Sequence of chain 1.K:
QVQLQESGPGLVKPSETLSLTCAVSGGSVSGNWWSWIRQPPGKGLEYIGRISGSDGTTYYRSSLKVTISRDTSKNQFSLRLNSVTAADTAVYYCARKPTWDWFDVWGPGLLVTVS

Sequence of chain 1.I:
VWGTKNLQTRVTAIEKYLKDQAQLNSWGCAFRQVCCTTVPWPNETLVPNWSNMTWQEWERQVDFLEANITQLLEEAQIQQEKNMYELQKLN

This small molecule binds to this protein.
Small molecule (SMILES): CC(=O)N[C@H]1[C@H](O[C@H]2[C@H](O)[C@@H](NC(C)=O)CO[C@@H]2CO)O[C@H](CO)[C@@H](O[C@@H]2O[C@H](CO[C@H]3O[C@H](CO)[C@@H](O)[C@H](O)[C@@H]3O)[C@@H](O)[C@H](O[C@H]3O[C@H](CO)[C@@H](O)[C@H](O)[C@@H]3O)[C@@H]2O)[C@@H]1O

Binding-site contacts:
Ligand atom C6 contacts residue THR102 of chain 1.I at 3.2 Å.
Ligand atom O6 contacts residue THR102 of chain 1.I at 3.6 Å (h-bond).
Ligand atom C3 contacts residue ASN100 of chain 1.I at 3.8 Å.
Ligand atom N2 contacts residue SER28 of chain 1.K at 4.3 Å.
Ligand atom C1 contacts residue SER28 of chain 1.K at 4.4 Å.
Ligand atom C1 contacts residue LEU103 of chain 1.I at 4.1 Å (hydrophobic).
Ligand atom O5 contacts residue ASN100 of chain 1.I at 2.4 Å (h-bond).
Ligand atom C1 contacts residue THR102 of chain 1.I at 3.7 Å.
Ligand atom C6 contacts residue GLY31 of chain 1.K at 4.2 Å.
Ligand atom O5 contacts residue LEU103 of chain 1.I at 3.5 Å.
Ligand atom C7 contacts residue SER28 of chain 1.K at 4.1 Å.
Ligand atom C8 contacts residue ASN100 of chain 1.I at 3.5 Å.
Ligand atom C4 contacts residue ASN100 of chain 1.I at 4.3 Å.
Ligand atom C4 contacts residue SER28 of chain 1.K at 4.4 Å.
Ligand atom C8 contacts residue PHE103 of chain 1.K at 4.1 Å (hydrophobic).
Ligand atom O4 contacts residue SER28 of chain 1.K at 4.4 Å.
Ligand atom C7 contacts residue SER30 of chain 1.K at 4.3 Å.
Ligand atom O7 contacts residue ASN100 of chain 1.I at 4.3 Å.
Ligand atom C7 contacts residue PHE103 of chain 1.K at 4.1 Å (hydrophobic).
Ligand atom C6 contacts residue ASN100 of chain 1.I at 4.4 Å.
Ligand atom O5 contacts residue THR102 of chain 1.I at 2.9 Å (h-bond).
Ligand atom O7 contacts residue PHE103 of chain 1.K at 3.9 Å.
Ligand atom O7 contacts residue SER30 of chain 1.K at 3.3 Å (h-bond).
Ligand atom C2 contacts residue ASN100 of chain 1.I at 2.5 Å.
Ligand atom O7 contacts residue GLY31 of chain 1.K at 4.3 Å.
Ligand atom C3 contacts residue SER28 of chain 1.K at 4.3 Å.
Ligand atom C6 contacts residue LEU103 of chain 1.I at 4.3 Å (hydrophobic).
Ligand atom O6 contacts residue LEU103 of chain 1.I at 3.0 Å.
Ligand atom O3 contacts residue SER28 of chain 1.K at 4.2 Å.
Ligand atom O5 contacts residue SER28 of chain 1.K at 4.5 Å.
Ligand atom C1 contacts residue ASN100 of chain 1.I at 1.4 Å.
Ligand atom C5 contacts residue ASN100 of chain 1.I at 3.7 Å.
Ligand atom C7 contacts residue ASN100 of chain 1.I at 3.4 Å.
Ligand atom C2 contacts residue SER28 of chain 1.K at 3.6 Å.
Ligand atom O7 contacts residue SER28 of chain 1.K at 3.2 Å (h-bond).
Ligand atom N2 contacts residue ASN100 of chain 1.I at 2.9 Å (h-bond).
Ligand atom C5 contacts residue THR102 of chain 1.I at 3.3 Å.